Sequence of chain 4.A:
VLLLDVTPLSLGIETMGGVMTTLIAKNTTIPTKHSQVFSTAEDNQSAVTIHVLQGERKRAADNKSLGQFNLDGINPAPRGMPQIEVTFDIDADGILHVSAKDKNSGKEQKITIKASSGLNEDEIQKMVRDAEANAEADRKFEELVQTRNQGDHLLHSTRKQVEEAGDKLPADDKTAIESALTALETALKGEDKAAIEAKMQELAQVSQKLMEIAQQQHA

Sequence of chain 2.A:
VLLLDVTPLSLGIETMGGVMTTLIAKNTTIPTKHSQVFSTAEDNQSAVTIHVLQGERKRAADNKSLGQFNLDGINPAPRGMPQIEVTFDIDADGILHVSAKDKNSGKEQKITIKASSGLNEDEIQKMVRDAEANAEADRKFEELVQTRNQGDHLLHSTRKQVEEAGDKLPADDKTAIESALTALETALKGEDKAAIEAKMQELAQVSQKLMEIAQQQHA

Binding-site contacts:
Ligand atom O contacts residue VAL48 of chain 2.A at 3.8 Å.
Ligand atom CZ contacts residue GLU42 of chain 2.A at 3.7 Å.
Ligand atom CG2 contacts residue MET16 of chain 2.A at 3.7 Å (hydrophobic).
Ligand atom CG2 contacts residue ALA41 of chain 2.A at 3.7 Å (hydrophobic).
Ligand atom CD2 contacts residue THR21 of chain 2.A at 3.8 Å.
Ligand atom CD2 contacts residue ILE50 of chain 2.A at 3.7 Å (hydrophobic).
Ligand atom C contacts residue GLN45 of chain 2.A at 3.4 Å.
Ligand atom C contacts residue SER39 of chain 2.A at 3.5 Å.
Ligand atom CA contacts residue SER39 of chain 2.A at 3.2 Å.
Ligand atom CB contacts residue THR49 of chain 2.A at 3.5 Å.
Ligand atom N contacts residue SER39 of chain 2.A at 2.8 Å (h-bond).
Ligand atom OD1 contacts residue ALA47 of chain 2.A at 3.9 Å.
Ligand atom N contacts residue GLN45 of chain 2.A at 3.9 Å.
Ligand atom CD1 contacts residue THR49 of chain 2.A at 3.0 Å.
Ligand atom ND2 contacts residue THR49 of chain 2.A at 3.0 Å (h-bond).
Ligand atom CD1 contacts residue THR40 of chain 2.A at 3.6 Å.
Ligand atom CG1 contacts residue SER39 of chain 2.A at 3.7 Å.
Ligand atom O contacts residue MET16 of chain 2.A at 2.8 Å (h-bond).
Ligand atom CA contacts residue GLN45 of chain 2.A at 3.3 Å.
Ligand atom O contacts residue THR49 of chain 2.A at 3.1 Å (h-bond).
Ligand atom CG1 contacts residue THR40 of chain 2.A at 3.5 Å.
Ligand atom CD2 contacts residue VAL48 of chain 2.A at 3.9 Å (hydrophobic).
Ligand atom CA contacts residue ALA47 of chain 2.A at 3.7 Å (hydrophobic).
Ligand atom O contacts residue PHE38 of chain 2.A at 3.4 Å.
Ligand atom CZ contacts residue ALA41 of chain 2.A at 3.7 Å (hydrophobic).
Ligand atom NH1 contacts residue GLU42 of chain 2.A at 2.6 Å (salt-bridge).
Ligand atom NH1 contacts residue ALA41 of chain 2.A at 3.9 Å.
Ligand atom CG contacts residue ALA47 of chain 2.A at 3.8 Å (hydrophobic).
Ligand atom O contacts residue GLN45 of chain 2.A at 3.0 Å (h-bond).
Ligand atom O contacts residue THR15 of chain 2.A at 3.4 Å.
Ligand atom N contacts residue GLN45 of chain 2.A at 3.5 Å (h-bond).
Ligand atom CB contacts residue SER39 of chain 2.A at 3.7 Å.
Ligand atom O contacts residue ALA41 of chain 2.A at 3.5 Å (h-bond).
Ligand atom CG contacts residue VAL48 of chain 2.A at 3.8 Å (hydrophobic).
Ligand atom O contacts residue GLN45 of chain 2.A at 3.9 Å.
Ligand atom CD2 contacts residue PHE38 of chain 2.A at 3.7 Å (hydrophobic).
Ligand atom CA contacts residue SER39 of chain 2.A at 3.9 Å.
Ligand atom ND2 contacts residue ASN70 of chain 2.A at 3.5 Å (h-bond).
Ligand atom O contacts residue SER39 of chain 2.A at 3.0 Å (h-bond).
Ligand atom CG contacts residue THR49 of chain 2.A at 3.7 Å.

This protein binds this small molecule.
Small molecule (SMILES): CC[C@H](C)[C@H](NC(=O)[C@H](CC(C)C)NC(=O)[C@H](CCCN=C(N)N)NC(=O)[C@@H](N)CC(N)=O)C(=O)N[C@H](C=O)CC(C)C